Binding-site contacts:
Ligand atom C4 contacts residue FAD1 of chain 1.Q at 3.7 Å.
Ligand atom C6 contacts residue FAD1 of chain 1.Q at 3.2 Å.
Ligand atom O7 contacts residue HIS161 of chain 1.E at 3.0 Å.
Ligand atom C12 contacts residue TYR126 of chain 1.G at 3.8 Å (hydrophobic).
Ligand atom C11 contacts residue FAD1 of chain 1.Q at 3.1 Å.
Ligand atom C13 contacts residue GLY150 of chain 1.E at 3.5 Å.
Ligand atom C10 contacts residue TYR128 of chain 1.G at 3.5 Å (hydrophobic).
Ligand atom C3 contacts residue FAD1 of chain 1.Q at 3.5 Å.
Ligand atom C8 contacts residue FAD1 of chain 1.Q at 3.9 Å.
Ligand atom C13 contacts residue GLY149 of chain 1.E at 3.3 Å.
Ligand atom C14 contacts residue TYR128 of chain 1.G at 3.6 Å (hydrophobic).
Ligand atom C5 contacts residue FAD1 of chain 1.Q at 3.6 Å.
Ligand atom C8 contacts residue HIS161 of chain 1.E at 3.5 Å.
Ligand atom C9 contacts residue GLY150 of chain 1.E at 3.8 Å.
Ligand atom C23 contacts residue PHE232 of chain 1.G at 3.6 Å (hydrophobic).
Ligand atom C1 contacts residue FAD1 of chain 1.Q at 3.1 Å.
Ligand atom C2 contacts residue FAD1 of chain 1.Q at 3.1 Å.
Ligand atom C11 contacts residue PHE178 of chain 1.G at 3.6 Å (hydrophobic).
Ligand atom O7 contacts residue GLY150 of chain 1.E at 3.1 Å.
Ligand atom O1 contacts residue TYR128 of chain 1.G at 2.4 Å (h-bond).
Ligand atom C19 contacts residue MET154 of chain 1.E at 3.8 Å (hydrophobic).
Ligand atom C17 contacts residue TYR128 of chain 1.G at 3.6 Å (hydrophobic).
Ligand atom C15 contacts residue TYR128 of chain 1.G at 3.5 Å (hydrophobic).
Ligand atom C20 contacts residue TYR128 of chain 1.G at 3.7 Å (hydrophobic).
Ligand atom O2 contacts residue HIS161 of chain 1.E at 3.1 Å.
Ligand atom C16 contacts residue TYR128 of chain 1.G at 3.7 Å (hydrophobic).
Ligand atom C18 contacts residue MET131 of chain 1.G at 3.5 Å (hydrophobic).
Ligand atom C19 contacts residue MET131 of chain 1.G at 3.7 Å (hydrophobic).
Ligand atom C12 contacts residue TRP105 of chain 1.E at 3.8 Å (hydrophobic).
Ligand atom C2 contacts residue PHE106 of chain 1.E at 3.8 Å (hydrophobic).
Ligand atom C11 contacts residue TRP105 of chain 1.E at 3.3 Å (hydrophobic).
Ligand atom C12 contacts residue FAD1 of chain 1.Q at 3.3 Å.
Ligand atom O7 contacts residue MET154 of chain 1.E at 3.3 Å.
Ligand atom C21 contacts residue HIS194 of chain 1.E at 3.7 Å.
Ligand atom O2 contacts residue FAD1 of chain 1.Q at 3.6 Å.
Ligand atom C11 contacts residue PHE106 of chain 1.E at 3.7 Å (hydrophobic).
Ligand atom C2 contacts residue PHE178 of chain 1.G at 3.8 Å (hydrophobic).
Ligand atom C8 contacts residue GLY150 of chain 1.E at 3.7 Å.
Ligand atom C18 contacts residue TYR128 of chain 1.G at 3.8 Å (hydrophobic).
Ligand atom C1 contacts residue PHE178 of chain 1.G at 3.8 Å (hydrophobic).

A protein and the small-molecule ligand that binds it are described below.
Small molecule (SMILES): Cc1cc2oc(=O)c(Cc3cccc4ccccc34)c(O)c2cc1C

Sequence of chain 1.E:
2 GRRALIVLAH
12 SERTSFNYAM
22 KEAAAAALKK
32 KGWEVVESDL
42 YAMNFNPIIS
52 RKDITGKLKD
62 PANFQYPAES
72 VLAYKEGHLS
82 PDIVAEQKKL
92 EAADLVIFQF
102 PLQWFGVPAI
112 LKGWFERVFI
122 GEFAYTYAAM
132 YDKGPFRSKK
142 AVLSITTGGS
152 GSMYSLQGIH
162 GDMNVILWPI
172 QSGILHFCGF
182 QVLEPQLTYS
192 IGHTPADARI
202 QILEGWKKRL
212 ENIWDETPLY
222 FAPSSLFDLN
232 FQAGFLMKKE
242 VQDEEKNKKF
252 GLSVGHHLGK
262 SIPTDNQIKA

Sequence of chain 1.G:
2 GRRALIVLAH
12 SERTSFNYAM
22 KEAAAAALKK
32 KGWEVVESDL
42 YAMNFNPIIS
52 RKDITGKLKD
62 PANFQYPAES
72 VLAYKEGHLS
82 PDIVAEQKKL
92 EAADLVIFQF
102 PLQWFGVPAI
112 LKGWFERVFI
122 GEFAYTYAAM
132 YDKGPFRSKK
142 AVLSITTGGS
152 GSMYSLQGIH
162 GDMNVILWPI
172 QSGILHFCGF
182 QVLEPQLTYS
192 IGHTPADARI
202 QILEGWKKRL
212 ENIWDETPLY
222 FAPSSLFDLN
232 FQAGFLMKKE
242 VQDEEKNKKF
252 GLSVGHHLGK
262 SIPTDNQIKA